Sequence of chain 1.D:
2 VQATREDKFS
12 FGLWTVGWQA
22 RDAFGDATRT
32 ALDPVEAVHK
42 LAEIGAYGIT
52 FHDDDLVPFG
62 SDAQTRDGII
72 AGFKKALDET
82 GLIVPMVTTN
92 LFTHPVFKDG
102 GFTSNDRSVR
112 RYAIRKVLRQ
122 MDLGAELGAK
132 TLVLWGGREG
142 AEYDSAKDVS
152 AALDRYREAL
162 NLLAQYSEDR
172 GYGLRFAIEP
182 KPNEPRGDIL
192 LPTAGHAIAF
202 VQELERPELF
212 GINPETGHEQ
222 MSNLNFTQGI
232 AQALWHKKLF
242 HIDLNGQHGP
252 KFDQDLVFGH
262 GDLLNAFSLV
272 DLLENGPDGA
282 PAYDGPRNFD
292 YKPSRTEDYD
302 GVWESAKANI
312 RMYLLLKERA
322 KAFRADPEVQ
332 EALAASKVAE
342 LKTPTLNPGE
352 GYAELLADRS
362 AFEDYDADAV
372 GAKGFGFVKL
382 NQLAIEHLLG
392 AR

Sequence of chain 1.C:
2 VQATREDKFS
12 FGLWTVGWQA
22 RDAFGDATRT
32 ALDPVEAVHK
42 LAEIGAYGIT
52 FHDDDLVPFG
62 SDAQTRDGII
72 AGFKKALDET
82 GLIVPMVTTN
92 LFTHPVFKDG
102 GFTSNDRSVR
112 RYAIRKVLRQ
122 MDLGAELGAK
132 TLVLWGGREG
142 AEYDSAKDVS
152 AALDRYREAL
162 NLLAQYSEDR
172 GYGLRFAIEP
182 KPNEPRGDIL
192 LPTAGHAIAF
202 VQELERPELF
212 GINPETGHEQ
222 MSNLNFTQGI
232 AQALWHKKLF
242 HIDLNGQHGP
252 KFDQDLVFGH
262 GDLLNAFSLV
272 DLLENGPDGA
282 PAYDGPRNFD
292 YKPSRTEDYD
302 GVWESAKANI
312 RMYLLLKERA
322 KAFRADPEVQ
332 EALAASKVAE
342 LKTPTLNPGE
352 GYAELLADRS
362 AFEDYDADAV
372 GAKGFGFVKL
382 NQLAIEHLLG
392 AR

A small-molecule ligand and the protein it binds are described below.
Small molecule (SMILES): OC[C@@H](O)[C@@H](O)[C@H](O)[C@@H](O)CO

Binding-site contacts:
Ligand atom C4 contacts residue TRP136 of chain 1.C at 3.8 Å (hydrophobic).
Ligand atom O6 contacts residue GLU180 of chain 1.C at 3.7 Å.
Ligand atom O6 contacts residue TRP15 of chain 1.C at 3.8 Å.
Ligand atom O1 contacts residue HIS219 of chain 1.C at 3.2 Å (h-bond).
Ligand atom C6 contacts residue TRP136 of chain 1.C at 3.8 Å (hydrophobic).
Ligand atom O1 contacts residue ASP254 of chain 1.C at 3.6 Å.
Ligand atom C2 contacts residue CO1 of chain 1.L at 3.2 Å.
Ligand atom O1 contacts residue LYS182 of chain 1.C at 3.0 Å (salt-bridge).
Ligand atom C3 contacts residue CO1 of chain 1.L at 3.4 Å.
Ligand atom O2 contacts residue GLU216 of chain 1.C at 3.2 Å (salt-bridge).
Ligand atom O3 contacts residue CO1 of chain 1.L at 3.7 Å.
Ligand atom O5 contacts residue TRP136 of chain 1.C at 3.5 Å.
Ligand atom O6 contacts residue THR89 of chain 1.C at 3.7 Å.
Ligand atom O3 contacts residue TRP15 of chain 1.C at 3.4 Å (h-bond).
Ligand atom O2 contacts residue GLU180 of chain 1.C at 3.1 Å (salt-bridge).
Ligand atom C1 contacts residue CO1 of chain 1.M at 3.0 Å.
Ligand atom O4 contacts residue CO1 of chain 1.L at 2.2 Å.
Ligand atom C2 contacts residue CO1 of chain 1.M at 3.0 Å.
Ligand atom C4 contacts residue GLU180 of chain 1.C at 3.3 Å.
Ligand atom O4 contacts residue GLU180 of chain 1.C at 2.8 Å (salt-bridge).
Ligand atom C6 contacts residue GLU180 of chain 1.C at 3.4 Å.
Ligand atom C2 contacts residue TRP136 of chain 1.C at 3.8 Å (hydrophobic).
Ligand atom O2 contacts residue CO1 of chain 1.M at 2.0 Å.
Ligand atom O2 contacts residue CO1 of chain 1.L at 2.2 Å.
Ligand atom O2 contacts residue HIS219 of chain 1.C at 3.0 Å (h-bond).
Ligand atom C6 contacts residue VAL134 of chain 1.C at 3.8 Å (hydrophobic).
Ligand atom O5 contacts residue PHE93 of chain 1.C at 3.8 Å.
Ligand atom O2 contacts residue ASP291 of chain 1.C at 3.0 Å (salt-bridge).
Ligand atom C6 contacts residue THR89 of chain 1.C at 3.6 Å.
Ligand atom C2 contacts residue ASP291 of chain 1.C at 3.7 Å.
Ligand atom O6 contacts residue VAL134 of chain 1.C at 3.8 Å.
Ligand atom O1 contacts residue CO1 of chain 1.M at 2.4 Å.
Ligand atom C5 contacts residue HIS53 of chain 1.C at 3.3 Å.
Ligand atom O4 contacts residue ASP291 of chain 1.C at 2.8 Å (salt-bridge).
Ligand atom O4 contacts residue ASP244 of chain 1.C at 3.0 Å (salt-bridge).
Ligand atom C3 contacts residue ASP291 of chain 1.C at 3.4 Å.
Ligand atom C4 contacts residue CO1 of chain 1.L at 3.2 Å.
Ligand atom O3 contacts residue ASP291 of chain 1.C at 2.8 Å (salt-bridge).
Ligand atom C4 contacts residue ASP291 of chain 1.C at 3.6 Å.
Ligand atom O5 contacts residue HIS53 of chain 1.C at 2.6 Å (h-bond).